Binding-site contacts:
Ligand atom O5 contacts residue ASN227 of chain 1.A at 2.5 Å (h-bond).
Ligand atom N2 contacts residue ASN227 of chain 1.A at 3.0 Å (h-bond).
Ligand atom C8 contacts residue ARG266 of chain 1.A at 4.4 Å.
Ligand atom O7 contacts residue ILE265 of chain 1.A at 3.9 Å.
Ligand atom O7 contacts residue HIS344 of chain 1.A at 3.1 Å.
Ligand atom C8 contacts residue ASN227 of chain 1.A at 4.4 Å.
Ligand atom C4 contacts residue ASN227 of chain 1.A at 4.4 Å.
Ligand atom C5 contacts residue ASN227 of chain 1.A at 3.8 Å.
Ligand atom C1 contacts residue THR229 of chain 1.A at 3.8 Å.
Ligand atom C8 contacts residue HIS344 of chain 1.A at 4.1 Å.
Ligand atom C8 contacts residue ILE270 of chain 1.A at 4.0 Å (hydrophobic).
Ligand atom C2 contacts residue ASN227 of chain 1.A at 2.5 Å.
Ligand atom C7 contacts residue HIS344 of chain 1.A at 3.8 Å.
Ligand atom C6 contacts residue THR229 of chain 1.A at 4.4 Å.
Ligand atom C8 contacts residue SER267 of chain 1.A at 3.7 Å.
Ligand atom C5 contacts residue THR229 of chain 1.A at 4.0 Å.
Ligand atom C7 contacts residue ASN227 of chain 1.A at 3.2 Å.
Ligand atom C3 contacts residue ASN227 of chain 1.A at 3.9 Å.
Ligand atom C7 contacts residue ILE265 of chain 1.A at 4.2 Å (hydrophobic).
Ligand atom C8 contacts residue ILE265 of chain 1.A at 3.7 Å (hydrophobic).
Ligand atom C1 contacts residue ASN227 of chain 1.A at 1.5 Å.
Ligand atom O5 contacts residue THR229 of chain 1.A at 4.0 Å.
Ligand atom O7 contacts residue ASN227 of chain 1.A at 3.0 Å (h-bond).

This small molecule binds to this protein.
Small molecule (SMILES): CC(=O)N[C@@H]1[C@@H](O)[C@H](O)[C@@H](CO)O[C@H]1O

Sequence of chain 1.A:
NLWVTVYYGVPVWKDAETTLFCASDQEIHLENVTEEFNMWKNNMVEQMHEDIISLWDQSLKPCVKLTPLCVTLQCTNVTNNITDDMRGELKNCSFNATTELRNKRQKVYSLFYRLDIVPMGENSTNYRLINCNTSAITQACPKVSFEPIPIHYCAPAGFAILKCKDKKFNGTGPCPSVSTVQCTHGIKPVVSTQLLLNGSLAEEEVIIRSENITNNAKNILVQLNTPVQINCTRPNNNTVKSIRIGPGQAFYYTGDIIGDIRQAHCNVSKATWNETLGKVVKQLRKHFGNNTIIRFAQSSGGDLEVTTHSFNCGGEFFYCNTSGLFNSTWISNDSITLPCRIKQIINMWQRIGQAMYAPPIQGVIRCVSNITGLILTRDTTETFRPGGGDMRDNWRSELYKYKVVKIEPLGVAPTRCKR